A small-molecule ligand and the protein it binds are described below.
Small molecule (SMILES): CC(=O)N[C@H]1CO[C@H](CO[C@@H]2O[C@@H](C)[C@@H](O)[C@@H](O)[C@@H]2O)[C@@H](O)[C@@H]1O

Binding-site contacts:
Ligand atom O4 contacts residue PHE278 of chain 1.A at 3.5 Å (h-bond).
Ligand atom C1 contacts residue ASN245 of chain 1.A at 4.1 Å.
Ligand atom C2 contacts residue ASN241 of chain 1.A at 2.5 Å.
Ligand atom O6 contacts residue ASN245 of chain 1.A at 3.5 Å (h-bond).
Ligand atom O7 contacts residue TYR237 of chain 1.A at 2.9 Å (h-bond).
Ligand atom N2 contacts residue ASN241 of chain 1.A at 2.9 Å (h-bond).
Ligand atom C6 contacts residue ASN245 of chain 1.A at 3.8 Å.
Ligand atom C3 contacts residue VAL280 of chain 1.A at 4.2 Å (hydrophobic).
Ligand atom O3 contacts residue PRO281 of chain 1.A at 4.0 Å.
Ligand atom C8 contacts residue TYR237 of chain 1.A at 3.4 Å (hydrophobic).
Ligand atom C3 contacts residue ASN245 of chain 1.A at 4.3 Å.
Ligand atom O4 contacts residue LEU249 of chain 1.A at 4.5 Å.
Ligand atom O2 contacts residue PRO281 of chain 1.A at 4.2 Å.
Ligand atom C7 contacts residue ASN241 of chain 1.A at 3.5 Å.
Ligand atom O5 contacts residue ASN245 of chain 1.A at 3.4 Å (h-bond).
Ligand atom C5 contacts residue PHE278 of chain 1.A at 4.5 Å (hydrophobic).
Ligand atom O3 contacts residue PHE278 of chain 1.A at 3.3 Å (h-bond).
Ligand atom O3 contacts residue VAL280 of chain 1.A at 3.4 Å (h-bond).
Ligand atom O5 contacts residue ASN245 of chain 1.A at 4.1 Å.
Ligand atom O7 contacts residue ASN241 of chain 1.A at 3.8 Å.
Ligand atom C1 contacts residue ASN241 of chain 1.A at 1.5 Å.
Ligand atom C3 contacts residue ASN241 of chain 1.A at 3.8 Å.
Ligand atom C7 contacts residue TYR237 of chain 1.A at 3.5 Å (hydrophobic).
Ligand atom C4 contacts residue PHE278 of chain 1.A at 3.2 Å (hydrophobic).
Ligand atom C6 contacts residue LEU249 of chain 1.A at 4.0 Å (hydrophobic).
Ligand atom C4 contacts residue ASN245 of chain 1.A at 4.3 Å.
Ligand atom O5 contacts residue ASN241 of chain 1.A at 2.5 Å (h-bond).
Ligand atom C6 contacts residue ASN245 of chain 1.A at 3.6 Å.
Ligand atom O3 contacts residue PRO281 of chain 1.A at 4.1 Å.
Ligand atom C1 contacts residue ASN245 of chain 1.A at 4.5 Å.
Ligand atom C5 contacts residue ASN241 of chain 1.A at 3.8 Å.
Ligand atom C5 contacts residue ASN245 of chain 1.A at 4.2 Å.
Ligand atom C5 contacts residue ASN245 of chain 1.A at 3.5 Å.
Ligand atom C4 contacts residue ASN241 of chain 1.A at 4.3 Å.
Ligand atom C3 contacts residue PHE278 of chain 1.A at 3.6 Å (hydrophobic).
Ligand atom C6 contacts residue LYS248 of chain 1.A at 4.4 Å.

Sequence of chain 1.A:
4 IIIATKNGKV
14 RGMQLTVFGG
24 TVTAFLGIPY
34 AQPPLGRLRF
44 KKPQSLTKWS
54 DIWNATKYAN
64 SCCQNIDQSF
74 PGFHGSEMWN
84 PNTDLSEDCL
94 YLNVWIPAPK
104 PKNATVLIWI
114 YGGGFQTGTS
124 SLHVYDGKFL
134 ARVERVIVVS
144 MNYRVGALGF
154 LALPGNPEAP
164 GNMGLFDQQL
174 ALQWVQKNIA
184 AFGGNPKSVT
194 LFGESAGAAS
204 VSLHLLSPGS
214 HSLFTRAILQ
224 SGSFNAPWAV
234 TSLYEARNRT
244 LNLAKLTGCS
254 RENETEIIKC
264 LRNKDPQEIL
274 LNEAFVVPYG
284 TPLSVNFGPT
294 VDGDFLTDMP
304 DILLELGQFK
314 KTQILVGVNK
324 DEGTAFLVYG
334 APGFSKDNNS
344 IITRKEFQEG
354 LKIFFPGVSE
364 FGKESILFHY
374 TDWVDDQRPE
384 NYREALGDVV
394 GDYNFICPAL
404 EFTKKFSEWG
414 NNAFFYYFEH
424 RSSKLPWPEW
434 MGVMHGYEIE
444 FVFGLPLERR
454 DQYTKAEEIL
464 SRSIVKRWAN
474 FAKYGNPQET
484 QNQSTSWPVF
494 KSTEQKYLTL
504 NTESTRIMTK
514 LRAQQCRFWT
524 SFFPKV